A small-molecule ligand and the protein it binds are described below.
Small molecule (SMILES): Oc1ccc(CCNC=S)cc1

Sequence of chain 1.C:
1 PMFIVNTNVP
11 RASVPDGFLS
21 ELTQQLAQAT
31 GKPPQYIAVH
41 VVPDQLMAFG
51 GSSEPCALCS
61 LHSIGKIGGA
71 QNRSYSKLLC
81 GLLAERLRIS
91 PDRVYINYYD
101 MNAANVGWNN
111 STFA

Sequence of chain 1.B:
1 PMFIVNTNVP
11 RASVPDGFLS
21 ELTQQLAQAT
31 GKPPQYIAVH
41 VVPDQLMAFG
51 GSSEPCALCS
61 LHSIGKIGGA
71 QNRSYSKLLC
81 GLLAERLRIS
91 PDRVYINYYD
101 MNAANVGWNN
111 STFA

Binding-site contacts:
Ligand atom C7 contacts residue TYR36 of chain 1.C at 3.5 Å (hydrophobic).
Ligand atom C3 contacts residue TYR95 of chain 1.B at 4.0 Å (hydrophobic).
Ligand atom C5 contacts residue ILE64 of chain 1.C at 4.1 Å (hydrophobic).
Ligand atom C12 contacts residue ILE64 of chain 1.C at 4.0 Å (hydrophobic).
Ligand atom S10 contacts residue TYR36 of chain 1.C at 4.1 Å.
Ligand atom C12 contacts residue MET101 of chain 1.C at 4.2 Å (hydrophobic).
Ligand atom C6 contacts residue ILE64 of chain 1.C at 4.2 Å (hydrophobic).
Ligand atom S10 contacts residue LYS32 of chain 1.C at 3.6 Å.
Ligand atom N8 contacts residue TYR95 of chain 1.B at 4.3 Å.
Ligand atom C12 contacts residue HIS62 of chain 1.C at 3.7 Å.
Ligand atom C7 contacts residue TYR95 of chain 1.B at 3.3 Å (hydrophobic).
Ligand atom O1 contacts residue VAL106 of chain 1.C at 4.1 Å.
Ligand atom C2 contacts residue ASN97 of chain 1.B at 3.5 Å.
Ligand atom O1 contacts residue MET101 of chain 1.C at 3.6 Å.
Ligand atom C6 contacts residue TYR95 of chain 1.B at 4.1 Å (hydrophobic).
Ligand atom C11 contacts residue ILE64 of chain 1.C at 3.7 Å (hydrophobic).
Ligand atom N8 contacts residue MET2 of chain 1.C at 4.1 Å.
Ligand atom C3 contacts residue ASN97 of chain 1.B at 3.8 Å.
Ligand atom C9 contacts residue TYR36 of chain 1.C at 4.2 Å (hydrophobic).
Ligand atom C4 contacts residue VAL106 of chain 1.C at 3.7 Å (hydrophobic).
Ligand atom C12 contacts residue VAL106 of chain 1.C at 4.1 Å (hydrophobic).
Ligand atom C6 contacts residue PHE113 of chain 1.C at 4.2 Å (hydrophobic).
Ligand atom C2 contacts residue VAL106 of chain 1.C at 3.9 Å (hydrophobic).
Ligand atom C9 contacts residue PRO1 of chain 1.C at 1.3 Å (hydrophobic).
Ligand atom C12 contacts residue SER63 of chain 1.C at 3.8 Å.
Ligand atom O1 contacts residue MET2 of chain 1.C at 3.7 Å.
Ligand atom N8 contacts residue PRO1 of chain 1.C at 2.3 Å (h-bond).
Ligand atom O1 contacts residue HIS62 of chain 1.C at 3.2 Å.
Ligand atom O1 contacts residue ASN97 of chain 1.B at 2.6 Å (h-bond).
Ligand atom C7 contacts residue PRO1 of chain 1.C at 3.6 Å (hydrophobic).
Ligand atom C5 contacts residue VAL106 of chain 1.C at 4.3 Å (hydrophobic).
Ligand atom C11 contacts residue SER63 of chain 1.C at 4.0 Å.
Ligand atom N8 contacts residue TYR36 of chain 1.C at 3.7 Å.
Ligand atom C3 contacts residue MET2 of chain 1.C at 3.8 Å (hydrophobic).
Ligand atom C2 contacts residue MET2 of chain 1.C at 3.9 Å (hydrophobic).
Ligand atom S10 contacts residue PRO1 of chain 1.C at 2.7 Å (h-bond).
Ligand atom C4 contacts residue TYR95 of chain 1.B at 3.7 Å (hydrophobic).
Ligand atom C3 contacts residue VAL106 of chain 1.C at 3.6 Å (hydrophobic).
Ligand atom C11 contacts residue HIS62 of chain 1.C at 4.2 Å.
Ligand atom C2 contacts residue HIS62 of chain 1.C at 3.9 Å.